This protein binds this small molecule.
Small molecule (SMILES): CN(C)c1ccc2c(-c3cc(C(=O)NCCOCCOCCCCCCCl)ccc3C(=O)O)c3ccc(=[N+](C)C)cc-3oc2c1

Binding-site contacts:
Ligand atom O1 contacts residue PHE147 of chain 1.B at 3.9 Å.
Ligand atom C8 contacts residue MET173 of chain 1.B at 3.6 Å (hydrophobic).
Ligand atom C34 contacts residue TRP172 of chain 1.B at 3.7 Å (hydrophobic).
Ligand atom O contacts residue ALA143 of chain 1.B at 3.4 Å.
Ligand atom C15 contacts residue THR170 of chain 1.B at 3.8 Å.
Ligand atom C14 contacts residue THR170 of chain 1.B at 3.9 Å.
Ligand atom C3 contacts residue GLU168 of chain 1.B at 3.8 Å.
Ligand atom C15 contacts residue GLY174 of chain 1.B at 3.8 Å.
Ligand atom C20 contacts residue ASP104 of chain 1.B at 1.4 Å.
Ligand atom O contacts residue THR170 of chain 1.B at 3.6 Å.
Ligand atom O2 contacts residue THR146 of chain 1.B at 3.4 Å.
Ligand atom C18 contacts residue ASN270 of chain 1.B at 3.6 Å.
Ligand atom C12 contacts residue THR170 of chain 1.B at 3.9 Å.
Ligand atom C18 contacts residue ASP104 of chain 1.B at 3.1 Å.
Ligand atom C contacts residue TRP172 of chain 1.B at 3.6 Å (hydrophobic).
Ligand atom C4 contacts residue GLY169 of chain 1.B at 3.8 Å.
Ligand atom N1 contacts residue THR146 of chain 1.B at 3.5 Å (h-bond).
Ligand atom C1 contacts residue TRP172 of chain 1.B at 3.7 Å (hydrophobic).
Ligand atom C13 contacts residue PHE142 of chain 1.B at 3.6 Å (hydrophobic).
Ligand atom C16 contacts residue ASN270 of chain 1.B at 4.0 Å.
Ligand atom C13 contacts residue ALA143 of chain 1.B at 3.4 Å (hydrophobic).
Ligand atom C10 contacts residue THR146 of chain 1.B at 3.7 Å.
Ligand atom C10 contacts residue THR170 of chain 1.B at 3.8 Å.
Ligand atom C21 contacts residue VAL165 of chain 1.B at 3.7 Å (hydrophobic).
Ligand atom C2 contacts residue TRP172 of chain 1.B at 3.7 Å (hydrophobic).
Ligand atom O contacts residue PHE147 of chain 1.B at 3.2 Å.
Ligand atom C12 contacts residue ALA143 of chain 1.B at 3.9 Å (hydrophobic).
Ligand atom O2 contacts residue THR170 of chain 1.B at 2.6 Å (h-bond).
Ligand atom C25 contacts residue MET173 of chain 1.B at 3.9 Å (hydrophobic).
Ligand atom C17 contacts residue ASN270 of chain 1.B at 3.6 Å.
Ligand atom N contacts residue TRP172 of chain 1.B at 3.6 Å.
Ligand atom C11 contacts residue THR146 of chain 1.B at 3.7 Å.
Ligand atom C26 contacts residue MET173 of chain 1.B at 3.9 Å (hydrophobic).
Ligand atom C19 contacts residue ASP104 of chain 1.B at 2.5 Å.
Ligand atom C20 contacts residue LEU244 of chain 1.B at 3.9 Å (hydrophobic).
Ligand atom O1 contacts residue THR170 of chain 1.B at 3.5 Å.
Ligand atom C14 contacts residue MET173 of chain 1.B at 3.6 Å (hydrophobic).
Ligand atom C12 contacts residue MET173 of chain 1.B at 3.7 Å (hydrophobic).
Ligand atom C18 contacts residue ASN39 of chain 1.B at 3.9 Å.
Ligand atom C15 contacts residue ASN270 of chain 1.B at 3.9 Å.

Sequence of chain 1.B:
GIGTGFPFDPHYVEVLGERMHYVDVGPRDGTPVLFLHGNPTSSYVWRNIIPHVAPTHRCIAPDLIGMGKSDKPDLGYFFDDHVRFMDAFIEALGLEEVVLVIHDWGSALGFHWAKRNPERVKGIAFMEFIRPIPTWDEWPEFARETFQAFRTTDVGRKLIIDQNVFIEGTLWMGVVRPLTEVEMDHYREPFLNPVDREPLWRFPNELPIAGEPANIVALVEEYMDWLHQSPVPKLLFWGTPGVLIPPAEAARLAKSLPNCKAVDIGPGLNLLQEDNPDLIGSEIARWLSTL